Sequence of chain 2.C:
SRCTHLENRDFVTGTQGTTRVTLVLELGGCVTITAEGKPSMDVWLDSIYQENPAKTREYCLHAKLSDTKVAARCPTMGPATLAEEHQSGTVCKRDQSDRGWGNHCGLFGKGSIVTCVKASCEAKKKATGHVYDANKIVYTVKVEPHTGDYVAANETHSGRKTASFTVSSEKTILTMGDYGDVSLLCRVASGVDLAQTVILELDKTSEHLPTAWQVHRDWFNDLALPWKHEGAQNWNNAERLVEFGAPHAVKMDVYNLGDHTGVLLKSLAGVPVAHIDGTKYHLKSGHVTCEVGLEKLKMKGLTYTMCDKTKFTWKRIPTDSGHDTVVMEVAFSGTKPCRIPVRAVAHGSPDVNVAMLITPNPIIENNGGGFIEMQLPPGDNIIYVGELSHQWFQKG

The small molecule below binds the protein below.
Small molecule (SMILES): CC(=O)N[C@@H]1[C@@H](O)[C@H](O)[C@@H](CO)O[C@H]1O

Sequence of chain 2.A:
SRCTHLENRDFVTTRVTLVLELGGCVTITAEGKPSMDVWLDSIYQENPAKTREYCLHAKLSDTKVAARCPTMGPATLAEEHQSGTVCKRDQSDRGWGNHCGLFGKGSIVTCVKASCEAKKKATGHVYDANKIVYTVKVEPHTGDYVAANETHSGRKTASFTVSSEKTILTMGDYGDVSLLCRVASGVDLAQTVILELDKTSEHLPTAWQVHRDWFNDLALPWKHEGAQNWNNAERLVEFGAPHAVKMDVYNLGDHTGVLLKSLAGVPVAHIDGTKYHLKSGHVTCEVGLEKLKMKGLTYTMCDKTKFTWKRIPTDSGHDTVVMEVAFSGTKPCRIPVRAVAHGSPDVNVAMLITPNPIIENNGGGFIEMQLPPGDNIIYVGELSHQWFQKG

Binding-site contacts:
Ligand atom N2 contacts residue ASN154 of chain 2.A at 3.0 Å (h-bond).
Ligand atom C7 contacts residue ASN154 of chain 2.A at 3.5 Å.
Ligand atom C6 contacts residue HIS104 of chain 2.C at 3.8 Å.
Ligand atom C1 contacts residue HIS104 of chain 2.C at 3.5 Å.
Ligand atom C2 contacts residue ASN154 of chain 2.A at 2.5 Å.
Ligand atom C4 contacts residue HIS104 of chain 2.C at 4.0 Å.
Ligand atom C3 contacts residue HIS104 of chain 2.C at 3.7 Å.
Ligand atom O5 contacts residue ASN154 of chain 2.A at 2.3 Å (h-bond).
Ligand atom O7 contacts residue ASN154 of chain 2.A at 3.2 Å (h-bond).
Ligand atom C4 contacts residue ASN154 of chain 2.A at 4.2 Å.
Ligand atom C3 contacts residue ASN154 of chain 2.A at 3.8 Å.
Ligand atom C2 contacts residue HIS104 of chain 2.C at 4.2 Å.
Ligand atom O6 contacts residue HIS104 of chain 2.C at 3.6 Å.
Ligand atom C5 contacts residue HIS104 of chain 2.C at 3.4 Å.
Ligand atom C5 contacts residue ASN154 of chain 2.A at 3.6 Å.
Ligand atom C1 contacts residue ASN154 of chain 2.A at 1.4 Å.
Ligand atom O5 contacts residue HIS104 of chain 2.C at 3.7 Å.
Ligand atom O4 contacts residue HIS104 of chain 2.C at 3.8 Å.